A protein and the small-molecule ligand that binds it are described below.
Small molecule (SMILES): OC[C@H]1O[C@@H](O)[C@@H](O)[C@@H](O)[C@@H]1O

Binding-site contacts:
Ligand atom C2 contacts residue PRO237 of chain 1.A at 4.0 Å (hydrophobic).
Ligand atom C5 contacts residue ALA340 of chain 1.A at 4.5 Å (hydrophobic).
Ligand atom C2 contacts residue SER338 of chain 1.A at 2.5 Å.
Ligand atom C3 contacts residue LEU339 of chain 1.A at 3.5 Å (hydrophobic).
Ligand atom O5 contacts residue SER338 of chain 1.A at 2.4 Å (h-bond).
Ligand atom O4 contacts residue LEU339 of chain 1.A at 2.9 Å (h-bond).
Ligand atom C5 contacts residue SER338 of chain 1.A at 3.5 Å.
Ligand atom C4 contacts residue SER338 of chain 1.A at 4.2 Å.
Ligand atom C6 contacts residue LEU339 of chain 1.A at 4.5 Å (hydrophobic).
Ligand atom O3 contacts residue LEU339 of chain 1.A at 4.3 Å.
Ligand atom O4 contacts residue ALA340 of chain 1.A at 3.7 Å.
Ligand atom C3 contacts residue GLY238 of chain 1.A at 4.1 Å.
Ligand atom O6 contacts residue SER338 of chain 1.A at 3.7 Å.
Ligand atom C2 contacts residue GLY238 of chain 1.A at 4.3 Å.
Ligand atom C1 contacts residue SER338 of chain 1.A at 1.4 Å.
Ligand atom C4 contacts residue LEU339 of chain 1.A at 3.4 Å (hydrophobic).
Ligand atom C1 contacts residue PRO237 of chain 1.A at 4.1 Å (hydrophobic).
Ligand atom C6 contacts residue SER338 of chain 1.A at 4.2 Å.
Ligand atom O2 contacts residue SER338 of chain 1.A at 3.3 Å (h-bond).
Ligand atom C1 contacts residue LEU339 of chain 1.A at 4.0 Å (hydrophobic).
Ligand atom C2 contacts residue LEU339 of chain 1.A at 4.4 Å (hydrophobic).
Ligand atom O5 contacts residue LEU339 of chain 1.A at 4.4 Å.
Ligand atom C5 contacts residue LEU339 of chain 1.A at 3.5 Å (hydrophobic).
Ligand atom C3 contacts residue SER338 of chain 1.A at 3.6 Å.
Ligand atom O4 contacts residue PRO341 of chain 1.A at 3.8 Å.
Ligand atom O3 contacts residue GLY238 of chain 1.A at 4.3 Å.

Sequence of chain 1.A:
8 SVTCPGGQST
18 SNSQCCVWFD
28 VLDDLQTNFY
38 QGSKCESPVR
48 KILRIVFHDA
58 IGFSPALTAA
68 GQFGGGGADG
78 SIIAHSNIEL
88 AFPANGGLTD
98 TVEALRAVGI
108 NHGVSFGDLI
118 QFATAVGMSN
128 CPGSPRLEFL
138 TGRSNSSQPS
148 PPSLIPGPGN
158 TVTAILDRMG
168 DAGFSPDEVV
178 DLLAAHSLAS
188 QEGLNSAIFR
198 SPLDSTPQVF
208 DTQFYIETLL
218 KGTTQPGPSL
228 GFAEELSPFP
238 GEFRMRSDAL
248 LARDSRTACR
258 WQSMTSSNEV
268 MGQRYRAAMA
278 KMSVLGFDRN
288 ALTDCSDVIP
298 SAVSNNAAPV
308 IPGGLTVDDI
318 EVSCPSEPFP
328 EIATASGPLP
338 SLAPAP